Sequence of chain 1.B:
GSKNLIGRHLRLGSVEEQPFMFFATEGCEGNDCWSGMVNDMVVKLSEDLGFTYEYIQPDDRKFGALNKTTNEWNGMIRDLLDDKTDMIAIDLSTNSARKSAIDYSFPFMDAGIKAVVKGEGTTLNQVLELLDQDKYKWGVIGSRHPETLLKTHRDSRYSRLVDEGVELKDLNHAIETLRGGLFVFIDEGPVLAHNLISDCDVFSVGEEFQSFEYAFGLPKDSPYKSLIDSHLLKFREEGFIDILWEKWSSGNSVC

Binding-site contacts:
Ligand atom OXT contacts residue ASP91 of chain 1.B at 3.6 Å (salt-bridge).
Ligand atom N contacts residue TYR214 of chain 1.B at 3.9 Å.
Ligand atom N contacts residue PHE63 of chain 1.B at 3.9 Å.
Ligand atom CA contacts residue HIS145 of chain 1.B at 4.3 Å.
Ligand atom CA contacts residue GLU188 of chain 1.B at 3.4 Å.
Ligand atom OXT contacts residue LEU92 of chain 1.B at 3.8 Å.
Ligand atom CA contacts residue PHE63 of chain 1.B at 3.6 Å (hydrophobic).
Ligand atom C contacts residue HIS145 of chain 1.B at 3.5 Å.
Ligand atom CA contacts residue SER93 of chain 1.B at 3.9 Å.
Ligand atom OXT contacts residue PHE63 of chain 1.B at 3.8 Å.
Ligand atom CA contacts residue GLU17 of chain 1.B at 4.1 Å.
Ligand atom CA contacts residue ASP91 of chain 1.B at 3.8 Å.
Ligand atom C contacts residue DSN1 of chain 1.F at 0.3 Å.
Ligand atom C contacts residue ASP91 of chain 1.B at 4.1 Å.
Ligand atom O contacts residue DSN1 of chain 1.F at 0.4 Å (h-bond).
Ligand atom C contacts residue GLU188 of chain 1.B at 3.9 Å.
Ligand atom O contacts residue HIS145 of chain 1.B at 2.8 Å (h-bond).
Ligand atom N contacts residue GLU188 of chain 1.B at 2.8 Å (salt-bridge).
Ligand atom C contacts residue PHE63 of chain 1.B at 3.4 Å (hydrophobic).
Ligand atom N contacts residue GLU17 of chain 1.B at 3.7 Å.
Ligand atom OXT contacts residue ARG98 of chain 1.B at 2.8 Å (salt-bridge).
Ligand atom N contacts residue DSN1 of chain 1.F at 0.6 Å (h-bond).
Ligand atom C contacts residue ARG144 of chain 1.B at 4.3 Å.
Ligand atom O contacts residue GLU188 of chain 1.B at 4.5 Å.
Ligand atom OXT contacts residue DSN1 of chain 1.F at 0.3 Å (h-bond).
Ligand atom CA contacts residue ARG144 of chain 1.B at 4.1 Å.
Ligand atom O contacts residue ARG144 of chain 1.B at 3.6 Å.
Ligand atom N contacts residue SER93 of chain 1.B at 3.3 Å (h-bond).
Ligand atom O contacts residue PHE63 of chain 1.B at 3.5 Å.
Ligand atom OXT contacts residue HIS145 of chain 1.B at 3.7 Å.
Ligand atom OXT contacts residue SER93 of chain 1.B at 2.9 Å (h-bond).
Ligand atom CA contacts residue DSN1 of chain 1.F at 0.5 Å.
Ligand atom C contacts residue ARG98 of chain 1.B at 3.6 Å.
Ligand atom C contacts residue SER93 of chain 1.B at 3.7 Å.
Ligand atom O contacts residue ARG98 of chain 1.B at 2.9 Å (salt-bridge).
Ligand atom OXT contacts residue GLU188 of chain 1.B at 4.2 Å.
Ligand atom N contacts residue ASP91 of chain 1.B at 2.8 Å (salt-bridge).

This small molecule binds to this protein.
Small molecule (SMILES): NCC(=O)O